Sequence of chain 17.B:
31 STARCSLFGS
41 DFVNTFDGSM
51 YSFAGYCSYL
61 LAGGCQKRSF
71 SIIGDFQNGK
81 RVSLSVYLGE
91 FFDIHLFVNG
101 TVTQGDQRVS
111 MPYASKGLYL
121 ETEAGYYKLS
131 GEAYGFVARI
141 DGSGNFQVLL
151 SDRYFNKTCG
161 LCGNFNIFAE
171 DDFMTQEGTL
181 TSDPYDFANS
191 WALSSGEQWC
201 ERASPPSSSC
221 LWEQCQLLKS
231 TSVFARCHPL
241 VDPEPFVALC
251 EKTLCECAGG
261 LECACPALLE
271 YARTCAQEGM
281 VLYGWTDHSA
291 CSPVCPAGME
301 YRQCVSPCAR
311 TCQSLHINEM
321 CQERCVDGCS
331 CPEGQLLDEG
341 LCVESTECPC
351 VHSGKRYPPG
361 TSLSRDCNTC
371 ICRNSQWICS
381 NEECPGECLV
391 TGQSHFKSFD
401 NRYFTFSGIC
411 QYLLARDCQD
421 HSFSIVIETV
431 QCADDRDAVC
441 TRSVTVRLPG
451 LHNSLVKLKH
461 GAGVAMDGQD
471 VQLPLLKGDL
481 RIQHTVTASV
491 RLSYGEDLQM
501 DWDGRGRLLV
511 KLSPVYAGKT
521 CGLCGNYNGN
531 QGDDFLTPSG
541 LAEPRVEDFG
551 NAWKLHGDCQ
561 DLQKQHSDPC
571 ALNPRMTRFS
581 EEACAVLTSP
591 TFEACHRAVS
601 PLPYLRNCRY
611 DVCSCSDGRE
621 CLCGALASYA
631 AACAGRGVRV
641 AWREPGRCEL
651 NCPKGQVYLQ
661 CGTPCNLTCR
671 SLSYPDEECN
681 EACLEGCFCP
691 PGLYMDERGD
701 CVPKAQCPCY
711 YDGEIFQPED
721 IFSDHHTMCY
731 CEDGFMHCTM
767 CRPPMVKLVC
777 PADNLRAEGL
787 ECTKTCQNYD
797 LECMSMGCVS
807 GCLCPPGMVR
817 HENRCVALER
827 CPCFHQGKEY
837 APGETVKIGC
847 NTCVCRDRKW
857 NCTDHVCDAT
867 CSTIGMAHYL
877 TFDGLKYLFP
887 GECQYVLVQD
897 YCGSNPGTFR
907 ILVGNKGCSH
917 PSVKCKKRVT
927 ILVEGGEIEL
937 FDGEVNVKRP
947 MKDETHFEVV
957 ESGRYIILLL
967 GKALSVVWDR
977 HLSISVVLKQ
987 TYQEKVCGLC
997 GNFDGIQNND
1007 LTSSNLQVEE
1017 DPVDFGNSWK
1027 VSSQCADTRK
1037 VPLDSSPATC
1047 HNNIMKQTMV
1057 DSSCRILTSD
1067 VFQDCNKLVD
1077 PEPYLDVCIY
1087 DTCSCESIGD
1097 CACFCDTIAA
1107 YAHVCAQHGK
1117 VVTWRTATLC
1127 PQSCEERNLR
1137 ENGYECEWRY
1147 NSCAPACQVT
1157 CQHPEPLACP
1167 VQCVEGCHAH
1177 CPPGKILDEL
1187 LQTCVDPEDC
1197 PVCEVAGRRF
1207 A

Binding-site contacts:
Ligand atom C5 contacts residue ASN1147 of chain 17.B at 3.7 Å.
Ligand atom C1 contacts residue ASN1147 of chain 17.B at 1.4 Å.
Ligand atom C4 contacts residue ASN1147 of chain 17.B at 4.2 Å.
Ligand atom O7 contacts residue ASN1147 of chain 17.B at 3.9 Å.
Ligand atom O6 contacts residue HIS1176 of chain 17.B at 3.2 Å (h-bond).
Ligand atom C7 contacts residue ASN1147 of chain 17.B at 3.1 Å.
Ligand atom O5 contacts residue ASN1147 of chain 17.B at 2.4 Å (h-bond).
Ligand atom C3 contacts residue ASN1147 of chain 17.B at 3.8 Å.
Ligand atom C2 contacts residue ASN1147 of chain 17.B at 2.5 Å.
Ligand atom C8 contacts residue ASN1147 of chain 17.B at 3.5 Å.
Ligand atom N2 contacts residue ASN1147 of chain 17.B at 2.6 Å (h-bond).

The small molecule below binds the protein below.
Small molecule (SMILES): CC(=O)N[C@@H]1[C@@H](O)[C@H](O)[C@@H](CO)O[C@H]1O